Sequence of chain 1.C:
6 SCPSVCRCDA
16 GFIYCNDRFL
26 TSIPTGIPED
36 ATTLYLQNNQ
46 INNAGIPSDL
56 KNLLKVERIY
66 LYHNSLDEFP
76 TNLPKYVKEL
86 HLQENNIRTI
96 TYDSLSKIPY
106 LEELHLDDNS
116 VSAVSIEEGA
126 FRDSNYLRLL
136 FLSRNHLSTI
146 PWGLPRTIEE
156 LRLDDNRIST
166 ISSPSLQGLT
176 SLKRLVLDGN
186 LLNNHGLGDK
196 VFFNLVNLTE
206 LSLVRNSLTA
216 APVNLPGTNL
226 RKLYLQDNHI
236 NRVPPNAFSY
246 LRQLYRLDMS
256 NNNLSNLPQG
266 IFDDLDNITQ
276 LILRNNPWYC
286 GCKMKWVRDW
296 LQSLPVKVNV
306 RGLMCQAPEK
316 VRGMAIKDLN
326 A

Binding-site contacts:
Ligand atom N2 contacts residue THR175 of chain 1.C at 3.9 Å.
Ligand atom C7 contacts residue ASN202 of chain 1.C at 3.8 Å.
Ligand atom C3 contacts residue ASN202 of chain 1.C at 3.8 Å.
Ligand atom C5 contacts residue ASN202 of chain 1.C at 3.7 Å.
Ligand atom N2 contacts residue ASN202 of chain 1.C at 3.0 Å (h-bond).
Ligand atom C2 contacts residue ASN202 of chain 1.C at 2.5 Å.
Ligand atom C8 contacts residue VAL201 of chain 1.C at 4.2 Å (hydrophobic).
Ligand atom C2 contacts residue THR175 of chain 1.C at 4.5 Å.
Ligand atom O5 contacts residue ASN202 of chain 1.C at 2.3 Å (h-bond).
Ligand atom C1 contacts residue ASN202 of chain 1.C at 1.4 Å.
Ligand atom O7 contacts residue ASN202 of chain 1.C at 4.0 Å.
Ligand atom O5 contacts residue LYS178 of chain 1.C at 4.0 Å.
Ligand atom C4 contacts residue ASN202 of chain 1.C at 4.2 Å.
Ligand atom C8 contacts residue ASN202 of chain 1.C at 4.4 Å.
Ligand atom C8 contacts residue THR175 of chain 1.C at 3.5 Å.

The small molecule below binds the protein below.
Small molecule (SMILES): CC(=O)N[C@@H]1[C@@H](O)[C@H](O)[C@@H](CO)O[C@H]1O